Sequence of chain 1.B:
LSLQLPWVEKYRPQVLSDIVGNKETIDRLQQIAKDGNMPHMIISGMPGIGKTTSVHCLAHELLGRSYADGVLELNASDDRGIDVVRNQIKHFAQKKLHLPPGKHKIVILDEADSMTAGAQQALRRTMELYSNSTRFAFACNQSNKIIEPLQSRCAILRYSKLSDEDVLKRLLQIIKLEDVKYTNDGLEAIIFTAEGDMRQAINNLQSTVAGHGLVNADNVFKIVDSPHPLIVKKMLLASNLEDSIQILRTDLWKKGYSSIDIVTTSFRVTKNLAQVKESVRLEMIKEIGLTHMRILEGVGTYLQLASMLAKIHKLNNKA

Sequence of chain 1.C:
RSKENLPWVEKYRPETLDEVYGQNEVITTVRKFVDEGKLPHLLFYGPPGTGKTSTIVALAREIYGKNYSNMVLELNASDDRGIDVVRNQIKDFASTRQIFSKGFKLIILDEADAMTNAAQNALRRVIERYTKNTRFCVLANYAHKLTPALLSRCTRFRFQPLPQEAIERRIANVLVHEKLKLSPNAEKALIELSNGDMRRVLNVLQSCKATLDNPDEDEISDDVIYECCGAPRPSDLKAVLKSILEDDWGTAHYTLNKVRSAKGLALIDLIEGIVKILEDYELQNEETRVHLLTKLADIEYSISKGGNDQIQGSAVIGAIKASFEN

This protein binds this small molecule.
Small molecule (SMILES): Nc1ncnc2c1ncn2[C@@H]1O[C@H](COP(=O)(O)OP(=O)(O)OP(O)(O)=S)[C@@H](O)[C@H]1O

Binding-site contacts:
Ligand atom PB contacts residue LYS55 of chain 1.B at 3.4 Å.
Ligand atom S1G contacts residue ARG160 of chain 1.C at 3.0 Å (salt-bridge).
Ligand atom O3' contacts residue VAL12 of chain 1.B at 2.4 Å (h-bond).
Ligand atom O3A contacts residue GLY52 of chain 1.B at 3.4 Å.
Ligand atom C4 contacts residue MET202 of chain 1.B at 3.5 Å (hydrophobic).
Ligand atom O1A contacts residue MG1 of chain 1.K at 3.5 Å.
Ligand atom O3G contacts residue LYS55 of chain 1.B at 3.3 Å.
Ligand atom O2B contacts residue LYS55 of chain 1.B at 3.0 Å (salt-bridge).
Ligand atom N9 contacts residue MET202 of chain 1.B at 3.4 Å (h-bond).
Ligand atom N7 contacts residue ILE53 of chain 1.B at 3.5 Å.
Ligand atom O1A contacts residue THR56 of chain 1.B at 3.4 Å.
Ligand atom O2' contacts residue TYR15 of chain 1.B at 2.9 Å (h-bond).
Ligand atom O2G contacts residue ARG160 of chain 1.C at 2.4 Å (salt-bridge).
Ligand atom PG contacts residue MG1 of chain 1.K at 2.6 Å.
Ligand atom O2B contacts residue GLY52 of chain 1.B at 3.2 Å.
Ligand atom O2A contacts residue THR56 of chain 1.B at 3.3 Å.
Ligand atom O2' contacts residue ARG16 of chain 1.B at 3.3 Å.
Ligand atom O3A contacts residue ARG203 of chain 1.B at 3.2 Å (salt-bridge).
Ligand atom O1B contacts residue MG1 of chain 1.K at 3.2 Å.
Ligand atom O3G contacts residue MG1 of chain 1.K at 2.1 Å.
Ligand atom N7 contacts residue GLY54 of chain 1.B at 3.0 Å (h-bond).
Ligand atom O2B contacts residue GLY54 of chain 1.B at 2.5 Å (h-bond).
Ligand atom O2' contacts residue PRO17 of chain 1.B at 3.2 Å.
Ligand atom O1B contacts residue LYS55 of chain 1.B at 2.8 Å (salt-bridge).
Ligand atom N1 contacts residue ILE23 of chain 1.B at 3.5 Å.
Ligand atom O2A contacts residue THR57 of chain 1.B at 3.3 Å.
Ligand atom PG contacts residue ARG160 of chain 1.C at 3.3 Å.
Ligand atom PG contacts residue LYS55 of chain 1.B at 3.5 Å.
Ligand atom N1 contacts residue VAL24 of chain 1.B at 3.0 Å (h-bond).
Ligand atom N6 contacts residue ILE23 of chain 1.B at 3.4 Å.
Ligand atom O3G contacts residue GLU115 of chain 1.B at 3.1 Å (salt-bridge).
Ligand atom N3 contacts residue MET202 of chain 1.B at 3.4 Å.
Ligand atom N6 contacts residue VAL24 of chain 1.B at 2.6 Å (h-bond).
Ligand atom O3B contacts residue LYS55 of chain 1.B at 2.5 Å (salt-bridge).
Ligand atom O2G contacts residue GLU115 of chain 1.B at 3.5 Å (salt-bridge).
Ligand atom C3' contacts residue VAL12 of chain 1.B at 3.4 Å (hydrophobic).
Ligand atom O2G contacts residue MG1 of chain 1.K at 2.1 Å.
Ligand atom O2B contacts residue ILE53 of chain 1.B at 2.4 Å (h-bond).
Ligand atom O3B contacts residue GLY52 of chain 1.B at 3.1 Å (h-bond).
Ligand atom O1B contacts residue THR56 of chain 1.B at 2.9 Å (h-bond).